Binding-site contacts:
Ligand atom C20 contacts residue GLY43 of chain 1.A at 4.0 Å.
Ligand atom C14 contacts residue MET47 of chain 1.A at 4.1 Å (hydrophobic).
Ligand atom C23 contacts residue LEU39 of chain 1.A at 4.1 Å (hydrophobic).
Ligand atom C5 contacts residue VAL78 of chain 1.A at 3.5 Å (hydrophobic).
Ligand atom BR1 contacts residue HIS81 of chain 1.A at 3.8 Å.
Ligand atom C6 contacts residue VAL78 of chain 1.A at 3.6 Å (hydrophobic).
Ligand atom C16 contacts residue GLY43 of chain 1.A at 3.6 Å.
Ligand atom C15 contacts residue MET47 of chain 1.A at 3.5 Å (hydrophobic).
Ligand atom O1 contacts residue GLY43 of chain 1.A at 3.5 Å.
Ligand atom C21 contacts residue ILE46 of chain 1.A at 4.0 Å (hydrophobic).
Ligand atom C24 contacts residue GLY43 of chain 1.A at 3.8 Å.
Ligand atom BR2 contacts residue ILE46 of chain 1.A at 4.1 Å.
Ligand atom BR2 contacts residue PHE76 of chain 1.A at 4.0 Å.
Ligand atom C24 contacts residue LEU39 of chain 1.A at 3.4 Å (hydrophobic).
Ligand atom BR2 contacts residue PHE71 of chain 1.A at 3.7 Å.
Ligand atom BR2 contacts residue LEU39 of chain 1.A at 4.1 Å.
Ligand atom C4 contacts residue HIS81 of chain 1.A at 4.1 Å.
Ligand atom BR1 contacts residue ILE84 of chain 1.A at 3.9 Å.
Ligand atom C5 contacts residue HIS81 of chain 1.A at 3.7 Å.
Ligand atom BR2 contacts residue ILE84 of chain 1.A at 3.7 Å.
Ligand atom C22 contacts residue ILE84 of chain 1.A at 4.1 Å (hydrophobic).
Ligand atom C23 contacts residue ILE46 of chain 1.A at 3.6 Å (hydrophobic).
Ligand atom C5 contacts residue ILE84 of chain 1.A at 3.8 Å (hydrophobic).
Ligand atom C14 contacts residue GLN57 of chain 1.A at 3.9 Å.
Ligand atom C22 contacts residue ILE46 of chain 1.A at 3.5 Å (hydrophobic).
Ligand atom BR1 contacts residue TYR85 of chain 1.A at 3.7 Å.
Ligand atom C16 contacts residue MET47 of chain 1.A at 3.7 Å (hydrophobic).
Ligand atom C24 contacts residue LEU42 of chain 1.A at 3.9 Å (hydrophobic).
Ligand atom C21 contacts residue VAL78 of chain 1.A at 3.5 Å (hydrophobic).
Ligand atom N3 contacts residue VAL78 of chain 1.A at 3.7 Å.
Ligand atom C15 contacts residue ILE46 of chain 1.A at 3.4 Å (hydrophobic).
Ligand atom C6 contacts residue HIS81 of chain 1.A at 4.0 Å.
Ligand atom C11 contacts residue VAL78 of chain 1.A at 4.1 Å (hydrophobic).
Ligand atom C16 contacts residue ILE46 of chain 1.A at 3.9 Å (hydrophobic).
Ligand atom C19 contacts residue LEU39 of chain 1.A at 3.3 Å (hydrophobic).
Ligand atom C19 contacts residue GLY43 of chain 1.A at 3.4 Å.
Ligand atom C22 contacts residue PHE76 of chain 1.A at 4.0 Å (hydrophobic).
Ligand atom BR1 contacts residue LEU39 of chain 1.A at 4.0 Å.
Ligand atom C22 contacts residue VAL78 of chain 1.A at 3.8 Å (hydrophobic).
Ligand atom C13 contacts residue GLN57 of chain 1.A at 3.9 Å.

A protein and the small-molecule ligand that binds it are described below.
Small molecule (SMILES): Brc1ccc([C@H]2C3=C(N=C4NC=NN42)c2ccccc2O[C@@H]3c2ccc(Br)cc2)cc1

Sequence of chain 1.A:
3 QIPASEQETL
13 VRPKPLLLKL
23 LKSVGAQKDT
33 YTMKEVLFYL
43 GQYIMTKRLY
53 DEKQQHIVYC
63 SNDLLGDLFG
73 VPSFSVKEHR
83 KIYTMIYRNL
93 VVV